A small-molecule ligand and the protein it binds are described below.
Small molecule (SMILES): CC(=O)N[C@@H]1[C@@H](O)[C@H](O)[C@@H](CO)O[C@H]1O

Sequence of chain 2.A:
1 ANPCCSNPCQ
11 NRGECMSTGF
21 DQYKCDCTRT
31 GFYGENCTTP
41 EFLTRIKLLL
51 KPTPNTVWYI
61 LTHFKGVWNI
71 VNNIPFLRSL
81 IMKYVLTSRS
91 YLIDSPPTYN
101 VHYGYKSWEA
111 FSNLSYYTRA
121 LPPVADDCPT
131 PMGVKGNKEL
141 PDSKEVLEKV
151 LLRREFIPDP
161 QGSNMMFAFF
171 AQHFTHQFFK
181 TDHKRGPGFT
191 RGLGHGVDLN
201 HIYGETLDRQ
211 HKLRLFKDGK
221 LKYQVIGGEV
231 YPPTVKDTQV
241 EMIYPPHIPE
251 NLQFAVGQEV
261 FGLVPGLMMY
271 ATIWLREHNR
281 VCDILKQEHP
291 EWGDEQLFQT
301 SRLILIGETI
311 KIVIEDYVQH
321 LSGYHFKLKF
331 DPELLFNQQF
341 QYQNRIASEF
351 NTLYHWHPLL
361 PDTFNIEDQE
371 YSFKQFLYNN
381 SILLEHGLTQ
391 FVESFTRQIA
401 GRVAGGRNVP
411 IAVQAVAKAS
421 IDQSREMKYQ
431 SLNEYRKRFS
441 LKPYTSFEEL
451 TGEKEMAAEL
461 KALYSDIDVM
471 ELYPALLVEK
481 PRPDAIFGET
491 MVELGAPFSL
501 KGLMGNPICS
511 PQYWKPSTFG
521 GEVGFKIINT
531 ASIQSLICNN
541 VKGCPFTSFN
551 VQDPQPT

Binding-site contacts:
Ligand atom C7 contacts residue GLN375 of chain 2.A at 4.4 Å.
Ligand atom O6 contacts residue GLU385 of chain 2.A at 2.7 Å (salt-bridge).
Ligand atom O7 contacts residue GLN375 of chain 2.A at 3.7 Å.
Ligand atom C5 contacts residue ASN379 of chain 2.A at 3.7 Å.
Ligand atom C6 contacts residue GLU385 of chain 2.A at 3.5 Å.
Ligand atom C1 contacts residue ILE382 of chain 2.A at 4.2 Å (hydrophobic).
Ligand atom O6 contacts residue ILE382 of chain 2.A at 4.1 Å.
Ligand atom C5 contacts residue SER381 of chain 2.A at 4.0 Å.
Ligand atom O5 contacts residue SER381 of chain 2.A at 3.7 Å.
Ligand atom N2 contacts residue ASN379 of chain 2.A at 2.9 Å (h-bond).
Ligand atom C1 contacts residue SER381 of chain 2.A at 3.6 Å.
Ligand atom C4 contacts residue ASN379 of chain 2.A at 4.2 Å.
Ligand atom C1 contacts residue ASN379 of chain 2.A at 1.4 Å.
Ligand atom O7 contacts residue LYS374 of chain 2.A at 4.4 Å.
Ligand atom O7 contacts residue ASN379 of chain 2.A at 3.8 Å.
Ligand atom O5 contacts residue ILE382 of chain 2.A at 3.7 Å.
Ligand atom C2 contacts residue ASN379 of chain 2.A at 2.5 Å.
Ligand atom C3 contacts residue ASN379 of chain 2.A at 3.8 Å.
Ligand atom O5 contacts residue ASN379 of chain 2.A at 2.4 Å (h-bond).
Ligand atom C7 contacts residue ASN379 of chain 2.A at 3.5 Å.
Ligand atom C1 contacts residue GLN375 of chain 2.A at 4.5 Å.
Ligand atom O6 contacts residue SER381 of chain 2.A at 4.0 Å.